Sequence of chain 1.A:
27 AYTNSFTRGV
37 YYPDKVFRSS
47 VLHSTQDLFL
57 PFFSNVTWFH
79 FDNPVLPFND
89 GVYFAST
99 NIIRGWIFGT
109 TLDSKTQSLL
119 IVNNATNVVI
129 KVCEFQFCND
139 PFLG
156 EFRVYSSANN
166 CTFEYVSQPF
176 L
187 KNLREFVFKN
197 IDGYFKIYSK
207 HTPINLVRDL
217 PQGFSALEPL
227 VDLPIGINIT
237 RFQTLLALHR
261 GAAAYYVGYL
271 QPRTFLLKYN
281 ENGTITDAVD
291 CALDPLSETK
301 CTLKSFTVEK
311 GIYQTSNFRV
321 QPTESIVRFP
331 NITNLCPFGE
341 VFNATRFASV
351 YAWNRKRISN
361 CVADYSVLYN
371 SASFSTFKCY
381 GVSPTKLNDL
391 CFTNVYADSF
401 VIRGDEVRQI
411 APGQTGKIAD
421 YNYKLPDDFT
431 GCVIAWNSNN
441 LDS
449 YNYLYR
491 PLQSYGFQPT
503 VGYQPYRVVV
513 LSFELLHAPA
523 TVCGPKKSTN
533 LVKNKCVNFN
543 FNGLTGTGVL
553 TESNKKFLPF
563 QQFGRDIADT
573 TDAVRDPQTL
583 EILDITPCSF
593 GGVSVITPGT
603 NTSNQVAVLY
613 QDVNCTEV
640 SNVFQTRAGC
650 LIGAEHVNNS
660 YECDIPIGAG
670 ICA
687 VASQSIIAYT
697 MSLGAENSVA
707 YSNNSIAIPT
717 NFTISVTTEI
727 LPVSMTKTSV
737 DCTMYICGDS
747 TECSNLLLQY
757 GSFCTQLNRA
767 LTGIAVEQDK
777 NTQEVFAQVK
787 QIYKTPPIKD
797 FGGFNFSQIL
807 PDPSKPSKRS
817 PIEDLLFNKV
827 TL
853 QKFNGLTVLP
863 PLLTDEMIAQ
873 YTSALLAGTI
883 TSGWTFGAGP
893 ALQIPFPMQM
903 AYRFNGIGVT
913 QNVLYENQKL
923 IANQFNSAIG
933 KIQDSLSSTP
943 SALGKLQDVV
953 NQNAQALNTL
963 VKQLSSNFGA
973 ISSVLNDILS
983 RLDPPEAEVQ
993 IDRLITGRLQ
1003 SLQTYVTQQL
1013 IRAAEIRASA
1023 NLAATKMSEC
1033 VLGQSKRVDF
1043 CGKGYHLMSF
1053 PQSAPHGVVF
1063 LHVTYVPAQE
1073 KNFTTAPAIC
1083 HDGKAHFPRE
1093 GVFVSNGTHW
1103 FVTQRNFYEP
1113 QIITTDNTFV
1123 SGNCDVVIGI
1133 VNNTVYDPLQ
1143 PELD

Sequence of chain 1.C:
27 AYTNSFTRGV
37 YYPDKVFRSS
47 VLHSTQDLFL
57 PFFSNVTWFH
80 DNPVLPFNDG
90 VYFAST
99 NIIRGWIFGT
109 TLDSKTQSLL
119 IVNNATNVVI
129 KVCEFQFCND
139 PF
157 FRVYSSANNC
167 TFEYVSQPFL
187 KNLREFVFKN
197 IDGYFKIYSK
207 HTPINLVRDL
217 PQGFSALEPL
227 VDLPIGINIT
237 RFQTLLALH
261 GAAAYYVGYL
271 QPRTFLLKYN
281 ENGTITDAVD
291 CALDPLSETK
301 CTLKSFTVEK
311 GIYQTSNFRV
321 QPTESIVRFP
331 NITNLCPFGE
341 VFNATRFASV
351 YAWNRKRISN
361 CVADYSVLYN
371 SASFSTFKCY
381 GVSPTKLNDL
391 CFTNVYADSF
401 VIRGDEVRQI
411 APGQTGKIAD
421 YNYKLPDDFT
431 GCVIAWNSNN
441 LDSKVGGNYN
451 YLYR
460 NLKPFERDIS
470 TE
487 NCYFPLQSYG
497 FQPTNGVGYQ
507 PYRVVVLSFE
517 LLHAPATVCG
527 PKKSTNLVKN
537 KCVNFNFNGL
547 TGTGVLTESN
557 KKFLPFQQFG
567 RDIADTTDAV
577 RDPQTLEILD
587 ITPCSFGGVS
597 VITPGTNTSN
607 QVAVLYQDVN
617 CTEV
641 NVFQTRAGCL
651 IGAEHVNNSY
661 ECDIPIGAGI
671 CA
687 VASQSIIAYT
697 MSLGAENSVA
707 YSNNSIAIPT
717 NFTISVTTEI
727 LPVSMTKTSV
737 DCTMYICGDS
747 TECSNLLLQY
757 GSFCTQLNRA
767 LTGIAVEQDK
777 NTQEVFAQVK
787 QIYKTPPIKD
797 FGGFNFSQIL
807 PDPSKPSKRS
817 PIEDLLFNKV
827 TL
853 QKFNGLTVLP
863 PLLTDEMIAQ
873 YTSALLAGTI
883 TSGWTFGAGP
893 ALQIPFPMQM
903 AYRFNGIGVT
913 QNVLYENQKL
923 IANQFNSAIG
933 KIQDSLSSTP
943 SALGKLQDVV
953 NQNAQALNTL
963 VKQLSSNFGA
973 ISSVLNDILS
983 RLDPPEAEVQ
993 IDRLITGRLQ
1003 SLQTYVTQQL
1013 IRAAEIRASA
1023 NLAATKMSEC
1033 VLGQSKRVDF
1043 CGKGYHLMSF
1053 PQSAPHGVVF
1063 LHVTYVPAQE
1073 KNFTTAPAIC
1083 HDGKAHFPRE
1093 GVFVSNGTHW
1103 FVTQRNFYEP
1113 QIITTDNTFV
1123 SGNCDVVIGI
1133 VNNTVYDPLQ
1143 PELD

Binding-site contacts:
Ligand atom O6 contacts residue ASN282 of chain 1.A at 4.5 Å.
Ligand atom C7 contacts residue ASN282 of chain 1.A at 3.1 Å.
Ligand atom C2 contacts residue ASN282 of chain 1.A at 2.6 Å.
Ligand atom C1 contacts residue ASN282 of chain 1.A at 1.4 Å.
Ligand atom C5 contacts residue ASN282 of chain 1.A at 3.6 Å.
Ligand atom O5 contacts residue ASN282 of chain 1.A at 2.3 Å (h-bond).
Ligand atom O7 contacts residue ASN282 of chain 1.A at 3.3 Å (h-bond).
Ligand atom C8 contacts residue ASN282 of chain 1.A at 3.7 Å.
Ligand atom C4 contacts residue ASN282 of chain 1.A at 4.2 Å.
Ligand atom C3 contacts residue ASN282 of chain 1.A at 3.9 Å.
Ligand atom N2 contacts residue ASN282 of chain 1.A at 3.1 Å (h-bond).
Ligand atom C8 contacts residue LYS558 of chain 1.C at 3.7 Å.

A protein and the small-molecule ligand that binds it are described below.
Small molecule (SMILES): CC(=O)N[C@@H]1[C@@H](O)[C@H](O)[C@@H](CO)O[C@H]1O